The small molecule below binds the protein below.
Small molecule (SMILES): O=P(O)(O)O[C@@H]1[C@H](O)[C@H](O)[C@@H](OP(=O)(O)O)[C@H](OP(=O)(O)O)[C@H]1O

Sequence of chain 1.C:
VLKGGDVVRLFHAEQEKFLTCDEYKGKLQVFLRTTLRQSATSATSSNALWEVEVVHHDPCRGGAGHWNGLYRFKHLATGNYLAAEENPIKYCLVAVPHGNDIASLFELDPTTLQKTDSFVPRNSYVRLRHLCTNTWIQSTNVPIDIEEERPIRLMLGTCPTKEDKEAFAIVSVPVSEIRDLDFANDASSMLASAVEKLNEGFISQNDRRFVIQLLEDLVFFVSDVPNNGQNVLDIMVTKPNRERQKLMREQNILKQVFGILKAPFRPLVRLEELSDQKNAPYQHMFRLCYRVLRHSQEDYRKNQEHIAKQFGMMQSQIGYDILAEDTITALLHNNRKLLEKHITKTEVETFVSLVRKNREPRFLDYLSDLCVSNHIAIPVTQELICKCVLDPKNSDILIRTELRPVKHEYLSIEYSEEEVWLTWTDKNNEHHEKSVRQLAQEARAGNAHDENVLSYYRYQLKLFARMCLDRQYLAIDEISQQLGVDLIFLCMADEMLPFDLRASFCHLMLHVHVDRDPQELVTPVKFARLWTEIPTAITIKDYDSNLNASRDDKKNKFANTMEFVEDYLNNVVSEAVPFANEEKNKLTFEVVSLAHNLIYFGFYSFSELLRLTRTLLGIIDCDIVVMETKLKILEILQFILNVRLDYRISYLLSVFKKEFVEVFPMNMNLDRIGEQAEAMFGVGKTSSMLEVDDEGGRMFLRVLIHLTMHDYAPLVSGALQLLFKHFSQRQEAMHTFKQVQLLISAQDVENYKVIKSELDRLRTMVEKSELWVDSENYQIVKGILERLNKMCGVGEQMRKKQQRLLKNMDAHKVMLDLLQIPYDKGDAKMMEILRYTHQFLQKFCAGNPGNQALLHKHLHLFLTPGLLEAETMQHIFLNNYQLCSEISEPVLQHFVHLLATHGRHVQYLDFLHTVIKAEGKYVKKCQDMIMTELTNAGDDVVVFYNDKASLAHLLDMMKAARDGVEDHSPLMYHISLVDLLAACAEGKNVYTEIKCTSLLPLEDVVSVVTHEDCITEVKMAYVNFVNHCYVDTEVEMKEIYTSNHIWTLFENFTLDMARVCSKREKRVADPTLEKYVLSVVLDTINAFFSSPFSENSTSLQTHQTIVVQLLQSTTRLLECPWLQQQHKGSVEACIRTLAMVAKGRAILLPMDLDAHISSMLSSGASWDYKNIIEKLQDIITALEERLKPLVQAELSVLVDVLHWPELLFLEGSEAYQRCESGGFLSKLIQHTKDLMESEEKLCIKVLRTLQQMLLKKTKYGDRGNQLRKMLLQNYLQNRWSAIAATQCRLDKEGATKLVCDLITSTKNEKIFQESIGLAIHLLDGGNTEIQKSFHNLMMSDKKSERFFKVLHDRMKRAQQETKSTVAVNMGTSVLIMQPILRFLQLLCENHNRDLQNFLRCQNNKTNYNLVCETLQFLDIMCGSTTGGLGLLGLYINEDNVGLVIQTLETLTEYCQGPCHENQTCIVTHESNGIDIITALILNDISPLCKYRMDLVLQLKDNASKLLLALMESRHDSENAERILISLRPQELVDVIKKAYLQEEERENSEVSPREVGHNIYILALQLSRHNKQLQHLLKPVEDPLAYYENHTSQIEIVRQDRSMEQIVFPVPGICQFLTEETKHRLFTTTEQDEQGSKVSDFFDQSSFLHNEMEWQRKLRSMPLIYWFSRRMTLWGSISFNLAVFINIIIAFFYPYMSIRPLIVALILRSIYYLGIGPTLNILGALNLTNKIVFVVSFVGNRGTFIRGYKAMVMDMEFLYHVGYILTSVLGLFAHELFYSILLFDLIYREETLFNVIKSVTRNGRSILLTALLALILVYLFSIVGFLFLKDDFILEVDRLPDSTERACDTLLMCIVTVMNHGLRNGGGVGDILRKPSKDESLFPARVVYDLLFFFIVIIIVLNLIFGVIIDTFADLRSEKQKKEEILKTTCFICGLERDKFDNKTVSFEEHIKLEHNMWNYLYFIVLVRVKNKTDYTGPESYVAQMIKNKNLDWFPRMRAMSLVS

Binding-site contacts:
Ligand atom O4 contacts residue ARG270 of chain 1.C at 3.3 Å.
Ligand atom O43 contacts residue ALA276 of chain 1.C at 3.6 Å.
Ligand atom O52 contacts residue TYR567 of chain 1.C at 2.7 Å (h-bond).
Ligand atom P5 contacts residue TYR567 of chain 1.C at 3.8 Å.
Ligand atom O51 contacts residue LYS507 of chain 1.C at 3.4 Å (salt-bridge).
Ligand atom O52 contacts residue ARG510 of chain 1.C at 3.8 Å.
Ligand atom O43 contacts residue ARG270 of chain 1.C at 3.7 Å.
Ligand atom O6 contacts residue ARG270 of chain 1.C at 3.9 Å.
Ligand atom O43 contacts residue THR268 of chain 1.C at 2.7 Å (h-bond).
Ligand atom P4 contacts residue LYS569 of chain 1.C at 4.3 Å.
Ligand atom C2 contacts residue ARG270 of chain 1.C at 3.9 Å.
Ligand atom O52 contacts residue LYS569 of chain 1.C at 3.2 Å.
Ligand atom C4 contacts residue ARG568 of chain 1.C at 3.9 Å.
Ligand atom O43 contacts residue ARG266 of chain 1.C at 3.9 Å.
Ligand atom P5 contacts residue LYS507 of chain 1.C at 3.9 Å.
Ligand atom O51 contacts residue ARG270 of chain 1.C at 3.4 Å (salt-bridge).
Ligand atom O52 contacts residue LYS507 of chain 1.C at 3.5 Å.
Ligand atom O53 contacts residue TYR567 of chain 1.C at 3.6 Å.
Ligand atom O5 contacts residue ARG568 of chain 1.C at 3.7 Å.
Ligand atom O43 contacts residue LEU269 of chain 1.C at 4.3 Å.
Ligand atom O5 contacts residue ARG270 of chain 1.C at 4.2 Å.
Ligand atom O3 contacts residue ARG568 of chain 1.C at 3.3 Å (salt-bridge).
Ligand atom C4 contacts residue ARG270 of chain 1.C at 4.1 Å.
Ligand atom C3 contacts residue ARG270 of chain 1.C at 4.3 Å.
Ligand atom C1 contacts residue ARG270 of chain 1.C at 4.4 Å.
Ligand atom O41 contacts residue LYS569 of chain 1.C at 2.8 Å (salt-bridge).
Ligand atom C5 contacts residue ARG270 of chain 1.C at 3.5 Å.
Ligand atom O5 contacts residue LYS569 of chain 1.C at 4.3 Å.
Ligand atom O42 contacts residue THR268 of chain 1.C at 4.2 Å.
Ligand atom C3 contacts residue ARG568 of chain 1.C at 4.2 Å.
Ligand atom P4 contacts residue ARG270 of chain 1.C at 4.2 Å.
Ligand atom O42 contacts residue LEU269 of chain 1.C at 3.4 Å.
Ligand atom P4 contacts residue THR268 of chain 1.C at 4.0 Å.
Ligand atom O42 contacts residue ARG270 of chain 1.C at 3.7 Å.
Ligand atom C5 contacts residue ARG568 of chain 1.C at 4.0 Å.
Ligand atom O53 contacts residue LYS507 of chain 1.C at 4.2 Å.
Ligand atom C6 contacts residue ARG568 of chain 1.C at 3.8 Å.
Ligand atom O53 contacts residue ARG270 of chain 1.C at 4.0 Å.
Ligand atom C6 contacts residue ARG270 of chain 1.C at 4.3 Å.
Ligand atom P5 contacts residue ARG270 of chain 1.C at 4.1 Å.